Sequence of chain 1.A:
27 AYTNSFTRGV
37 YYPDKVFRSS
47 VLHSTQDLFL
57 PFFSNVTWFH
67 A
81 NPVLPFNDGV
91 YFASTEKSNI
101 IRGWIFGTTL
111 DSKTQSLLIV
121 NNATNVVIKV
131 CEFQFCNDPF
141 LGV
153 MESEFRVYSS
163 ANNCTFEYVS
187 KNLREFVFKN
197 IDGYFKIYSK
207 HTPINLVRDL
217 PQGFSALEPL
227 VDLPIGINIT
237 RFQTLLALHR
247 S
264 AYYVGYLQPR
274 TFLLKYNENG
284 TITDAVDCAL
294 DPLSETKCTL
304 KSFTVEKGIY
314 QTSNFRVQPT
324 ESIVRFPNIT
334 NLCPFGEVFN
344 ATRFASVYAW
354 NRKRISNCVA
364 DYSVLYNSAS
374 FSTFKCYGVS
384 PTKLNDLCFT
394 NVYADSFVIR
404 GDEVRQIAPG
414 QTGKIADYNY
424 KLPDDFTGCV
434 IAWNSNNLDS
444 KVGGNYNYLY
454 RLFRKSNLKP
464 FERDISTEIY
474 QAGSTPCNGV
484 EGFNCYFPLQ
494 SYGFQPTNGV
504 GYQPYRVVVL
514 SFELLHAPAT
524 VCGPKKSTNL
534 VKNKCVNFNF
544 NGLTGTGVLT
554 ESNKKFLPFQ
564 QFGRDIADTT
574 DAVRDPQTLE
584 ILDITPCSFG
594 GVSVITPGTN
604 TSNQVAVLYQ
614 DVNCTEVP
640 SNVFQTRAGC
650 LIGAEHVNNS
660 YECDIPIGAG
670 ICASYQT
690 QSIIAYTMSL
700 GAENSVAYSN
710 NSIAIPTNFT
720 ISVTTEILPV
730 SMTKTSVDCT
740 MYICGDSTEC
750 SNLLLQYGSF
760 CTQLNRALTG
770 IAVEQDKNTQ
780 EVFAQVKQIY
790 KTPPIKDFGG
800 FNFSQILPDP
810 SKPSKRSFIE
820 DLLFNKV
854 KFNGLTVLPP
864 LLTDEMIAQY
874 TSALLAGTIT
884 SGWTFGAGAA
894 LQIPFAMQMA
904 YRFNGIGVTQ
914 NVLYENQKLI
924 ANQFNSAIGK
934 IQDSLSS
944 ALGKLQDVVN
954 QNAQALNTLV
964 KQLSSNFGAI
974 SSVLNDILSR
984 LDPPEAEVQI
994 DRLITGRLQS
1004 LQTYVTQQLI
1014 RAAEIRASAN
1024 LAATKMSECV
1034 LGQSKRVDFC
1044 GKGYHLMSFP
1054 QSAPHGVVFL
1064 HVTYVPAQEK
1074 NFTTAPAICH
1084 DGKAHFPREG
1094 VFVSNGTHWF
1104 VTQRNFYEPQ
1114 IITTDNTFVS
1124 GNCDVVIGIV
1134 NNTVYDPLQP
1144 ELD

This protein binds this small molecule.
Small molecule (SMILES): CC(=O)N[C@H]1[C@H](O[C@H]2[C@H](O)[C@@H](NC(C)=O)CO[C@@H]2CO)O[C@H](CO)[C@@H](O)[C@@H]1O

Binding-site contacts:
Ligand atom C7 contacts residue ASN1098 of chain 1.A at 3.5 Å.
Ligand atom C5 contacts residue PHE1103 of chain 1.A at 4.5 Å (hydrophobic).
Ligand atom O6 contacts residue PHE1103 of chain 1.A at 3.8 Å.
Ligand atom N2 contacts residue THR1100 of chain 1.A at 3.5 Å (h-bond).
Ligand atom C6 contacts residue PHE1103 of chain 1.A at 4.3 Å (hydrophobic).
Ligand atom C3 contacts residue HIS1101 of chain 1.A at 4.3 Å.
Ligand atom C8 contacts residue ASN1098 of chain 1.A at 3.4 Å.
Ligand atom C4 contacts residue ASN1098 of chain 1.A at 4.2 Å.
Ligand atom N2 contacts residue ASN1098 of chain 1.A at 2.9 Å (h-bond).
Ligand atom C8 contacts residue THR1100 of chain 1.A at 4.0 Å.
Ligand atom O5 contacts residue ASN1098 of chain 1.A at 2.3 Å (h-bond).
Ligand atom C1 contacts residue HIS1101 of chain 1.A at 4.3 Å.
Ligand atom C3 contacts residue ASN1098 of chain 1.A at 3.8 Å.
Ligand atom C5 contacts residue ASN1098 of chain 1.A at 3.6 Å.
Ligand atom O4 contacts residue HIS1101 of chain 1.A at 4.4 Å.
Ligand atom O5 contacts residue PHE1103 of chain 1.A at 4.2 Å.
Ligand atom C7 contacts residue THR1100 of chain 1.A at 4.3 Å.
Ligand atom C1 contacts residue THR1100 of chain 1.A at 4.5 Å.
Ligand atom C1 contacts residue ASN1098 of chain 1.A at 1.4 Å.
Ligand atom O7 contacts residue ASN1098 of chain 1.A at 3.6 Å (h-bond).
Ligand atom C5 contacts residue HIS1101 of chain 1.A at 4.3 Å.
Ligand atom C2 contacts residue ASN1098 of chain 1.A at 2.5 Å.
Ligand atom C8 contacts residue HIS1101 of chain 1.A at 4.1 Å.
Ligand atom C3 contacts residue THR1100 of chain 1.A at 4.4 Å.
Ligand atom C2 contacts residue THR1100 of chain 1.A at 4.3 Å.